Sequence of chain 14.C:
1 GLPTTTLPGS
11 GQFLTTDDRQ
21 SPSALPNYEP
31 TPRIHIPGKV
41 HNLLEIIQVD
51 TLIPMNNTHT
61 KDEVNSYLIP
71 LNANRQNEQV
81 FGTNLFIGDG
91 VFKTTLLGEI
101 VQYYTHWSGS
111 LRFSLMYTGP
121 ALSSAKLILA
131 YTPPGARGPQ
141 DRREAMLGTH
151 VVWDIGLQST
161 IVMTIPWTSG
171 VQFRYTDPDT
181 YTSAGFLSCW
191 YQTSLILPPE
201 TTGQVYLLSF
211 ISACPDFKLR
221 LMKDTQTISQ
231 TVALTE

This protein binds this small molecule.
Small molecule (SMILES): Cc1cc(CCCCCCCOc2ccc(C3=N[C@@H](C)CO3)cc2Cl)on1

Sequence of chain 15.C:
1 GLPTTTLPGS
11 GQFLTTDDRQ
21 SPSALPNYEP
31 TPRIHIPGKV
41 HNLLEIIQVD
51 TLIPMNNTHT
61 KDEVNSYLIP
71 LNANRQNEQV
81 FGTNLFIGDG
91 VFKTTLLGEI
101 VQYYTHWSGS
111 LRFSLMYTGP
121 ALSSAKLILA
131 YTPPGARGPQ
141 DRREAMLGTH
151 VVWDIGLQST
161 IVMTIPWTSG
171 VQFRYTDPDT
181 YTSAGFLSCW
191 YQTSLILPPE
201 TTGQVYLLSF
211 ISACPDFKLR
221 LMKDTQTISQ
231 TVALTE

Binding-site contacts:
Ligand atom C4C contacts residue TYR152 of chain 14.A at 3.9 Å (hydrophobic).
Ligand atom C5 contacts residue PHE186 of chain 14.A at 3.7 Å (hydrophobic).
Ligand atom N2 contacts residue ALA24 of chain 14.C at 3.1 Å.
Ligand atom C4B contacts residue LEU106 of chain 14.A at 3.7 Å (hydrophobic).
Ligand atom C3C contacts residue VAL188 of chain 14.A at 3.3 Å (hydrophobic).
Ligand atom C3B contacts residue TYR197 of chain 14.A at 3.3 Å (hydrophobic).
Ligand atom C1C contacts residue TYR152 of chain 14.A at 3.9 Å (hydrophobic).
Ligand atom C2C contacts residue VAL188 of chain 14.A at 2.8 Å (hydrophobic).
Ligand atom N2 contacts residue PHE186 of chain 14.A at 4.0 Å.
Ligand atom C3B contacts residue LEU106 of chain 14.A at 3.8 Å (hydrophobic).
Ligand atom CM1 contacts residue CYS199 of chain 14.A at 3.8 Å (hydrophobic).
Ligand atom O1 contacts residue PHE186 of chain 14.A at 3.8 Å.
Ligand atom C6C contacts residue VAL191 of chain 14.A at 3.3 Å (hydrophobic).
Ligand atom C3C contacts residue TYR128 of chain 14.A at 3.6 Å (hydrophobic).
Ligand atom CL1 contacts residue ASN105 of chain 14.A at 3.3 Å.
Ligand atom C5A contacts residue CYS199 of chain 14.A at 3.9 Å (hydrophobic).
Ligand atom O1 contacts residue TYR152 of chain 14.A at 3.9 Å.
Ligand atom N3A contacts residue ASN219 of chain 14.A at 3.4 Å (h-bond).
Ligand atom C5C contacts residue ILE104 of chain 14.A at 4.0 Å (hydrophobic).
Ligand atom CL1 contacts residue ILE104 of chain 14.A at 3.6 Å.
Ligand atom C7C contacts residue TYR128 of chain 14.A at 3.5 Å (hydrophobic).
Ligand atom C3 contacts residue PRO174 of chain 14.A at 3.7 Å (hydrophobic).
Ligand atom C5C contacts residue TYR128 of chain 14.A at 3.7 Å (hydrophobic).
Ligand atom C31 contacts residue PRO174 of chain 14.A at 3.3 Å (hydrophobic).
Ligand atom O1 contacts residue VAL188 of chain 14.A at 3.8 Å.
Ligand atom C3 contacts residue PHE186 of chain 14.A at 3.9 Å (hydrophobic).
Ligand atom C31 contacts residue SER175 of chain 14.A at 3.5 Å.
Ligand atom C4 contacts residue PHE186 of chain 14.A at 3.7 Å (hydrophobic).
Ligand atom O1B contacts residue MET221 of chain 14.A at 3.8 Å.
Ligand atom O1A contacts residue VAL122 of chain 14.A at 4.0 Å.
Ligand atom C4 contacts residue TYR152 of chain 14.A at 3.7 Å (hydrophobic).
Ligand atom C5A contacts residue VAL122 of chain 14.A at 3.9 Å (hydrophobic).
Ligand atom C2B contacts residue TYR197 of chain 14.A at 3.3 Å (hydrophobic).
Ligand atom C31 contacts residue ALA150 of chain 14.A at 3.5 Å (hydrophobic).
Ligand atom C5 contacts residue TYR152 of chain 14.A at 3.6 Å (hydrophobic).
Ligand atom C4A contacts residue ASN198 of chain 14.A at 3.9 Å.
Ligand atom N2 contacts residue PRO174 of chain 14.A at 3.7 Å.
Ligand atom C31 contacts residue VAL176 of chain 14.A at 3.3 Å (hydrophobic).
Ligand atom CL1 contacts residue MET221 of chain 14.A at 3.8 Å.
Ligand atom O1 contacts residue ALA24 of chain 14.C at 3.4 Å.

Sequence of chain 14.A:
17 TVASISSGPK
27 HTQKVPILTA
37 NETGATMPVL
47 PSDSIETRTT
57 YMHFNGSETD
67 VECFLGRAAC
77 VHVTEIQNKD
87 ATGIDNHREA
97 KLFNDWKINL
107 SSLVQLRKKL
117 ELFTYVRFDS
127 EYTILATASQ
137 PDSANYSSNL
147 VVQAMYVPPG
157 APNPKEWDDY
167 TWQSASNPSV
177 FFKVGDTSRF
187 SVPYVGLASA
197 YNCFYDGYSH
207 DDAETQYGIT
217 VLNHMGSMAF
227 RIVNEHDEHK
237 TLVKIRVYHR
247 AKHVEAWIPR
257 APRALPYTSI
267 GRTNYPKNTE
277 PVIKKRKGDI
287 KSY